Sequence of chain 1.D:
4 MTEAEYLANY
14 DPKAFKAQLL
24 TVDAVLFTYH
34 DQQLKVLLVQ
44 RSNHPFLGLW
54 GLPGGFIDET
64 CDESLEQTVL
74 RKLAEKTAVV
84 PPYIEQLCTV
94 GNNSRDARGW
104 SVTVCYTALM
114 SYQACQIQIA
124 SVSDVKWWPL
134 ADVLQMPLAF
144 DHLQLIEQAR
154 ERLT

Sequence of chain 1.C:
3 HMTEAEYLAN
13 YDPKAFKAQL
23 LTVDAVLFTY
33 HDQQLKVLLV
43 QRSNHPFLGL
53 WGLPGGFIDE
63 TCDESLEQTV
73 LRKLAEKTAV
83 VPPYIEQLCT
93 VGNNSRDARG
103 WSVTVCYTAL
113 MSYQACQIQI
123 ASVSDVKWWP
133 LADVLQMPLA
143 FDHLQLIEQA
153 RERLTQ

This small molecule binds to this protein.
Small molecule (SMILES): Nc1ncnc2c1ncn2[C@@H]1O[C@H](CO[P](=O)(O)O[P](=O)(O)OC[C@H]2O[C@@H](O)[C@H](O)[C@@H]2O)[C@@H](O)[C@H]1O

Binding-site contacts:
Ligand atom O5D contacts residue ARG101 of chain 1.D at 3.1 Å (salt-bridge).
Ligand atom C5 contacts residue PHE18 of chain 1.C at 3.4 Å (hydrophobic).
Ligand atom C5 contacts residue TYR13 of chain 1.C at 3.5 Å (hydrophobic).
Ligand atom C6 contacts residue PHE59 of chain 1.D at 3.3 Å (hydrophobic).
Ligand atom O3D contacts residue ASP26 of chain 1.D at 2.4 Å (salt-bridge).
Ligand atom C2 contacts residue PHE18 of chain 1.C at 3.6 Å (hydrophobic).
Ligand atom O1B contacts residue ARG101 of chain 1.D at 3.1 Å (salt-bridge).
Ligand atom C2D contacts residue THR106 of chain 1.D at 3.5 Å.
Ligand atom O1A contacts residue ASN46 of chain 1.D at 2.9 Å (h-bond).
Ligand atom O2D contacts residue ASP26 of chain 1.D at 2.5 Å (salt-bridge).
Ligand atom C2D contacts residue ASP26 of chain 1.D at 3.2 Å.
Ligand atom O4D contacts residue ASP99 of chain 1.D at 3.6 Å (salt-bridge).
Ligand atom N9 contacts residue PHE18 of chain 1.C at 3.5 Å.
Ligand atom PB contacts residue ARG44 of chain 1.D at 3.5 Å.
Ligand atom O2A contacts residue LYS79 of chain 1.D at 2.8 Å (salt-bridge).
Ligand atom N6 contacts residue TYR13 of chain 1.C at 3.1 Å (h-bond).
Ligand atom N6 contacts residue PHE59 of chain 1.D at 3.5 Å.
Ligand atom O4D contacts residue ARG101 of chain 1.D at 3.0 Å (salt-bridge).
Ligand atom C8 contacts residue PHE18 of chain 1.C at 3.6 Å (hydrophobic).
Ligand atom C1D contacts residue ASP99 of chain 1.D at 3.5 Å.
Ligand atom O2D contacts residue HIS145 of chain 1.D at 2.8 Å (h-bond).
Ligand atom O3A contacts residue PHE59 of chain 1.D at 3.5 Å.
Ligand atom O2D contacts residue THR106 of chain 1.D at 3.6 Å.
Ligand atom O2B contacts residue ARG44 of chain 1.D at 2.8 Å (salt-bridge).
Ligand atom N1 contacts residue PHE18 of chain 1.C at 3.5 Å.
Ligand atom N3 contacts residue PHE18 of chain 1.C at 3.6 Å.
Ligand atom O2D contacts residue ARG98 of chain 1.D at 2.7 Å (salt-bridge).
Ligand atom C3D contacts residue ASP26 of chain 1.D at 3.3 Å.
Ligand atom N7 contacts residue TYR13 of chain 1.C at 2.7 Å (h-bond).
Ligand atom C2D contacts residue THR24 of chain 1.D at 3.5 Å.
Ligand atom O5D contacts residue PHE59 of chain 1.D at 3.5 Å.
Ligand atom O1B contacts residue ARG44 of chain 1.D at 2.7 Å (salt-bridge).
Ligand atom C2' contacts residue PHE18 of chain 1.C at 3.6 Å (hydrophobic).
Ligand atom N1 contacts residue PHE59 of chain 1.D at 3.4 Å.
Ligand atom C5 contacts residue PHE59 of chain 1.D at 3.5 Å (hydrophobic).
Ligand atom O3D contacts residue HIS145 of chain 1.D at 3.1 Å.
Ligand atom N7 contacts residue PHE18 of chain 1.C at 3.5 Å.
Ligand atom N7 contacts residue PHE59 of chain 1.D at 3.6 Å.
Ligand atom O1D contacts residue ASP99 of chain 1.D at 2.7 Å (salt-bridge).
Ligand atom O1D contacts residue ARG98 of chain 1.D at 2.9 Å (salt-bridge).